Sequence of chain 2.C:
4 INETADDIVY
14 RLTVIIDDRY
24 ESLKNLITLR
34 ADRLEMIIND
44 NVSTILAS

The protein below binds the small molecule below.
Small molecule (SMILES): c1cc2ccc3cccc4ccc(c1)c2c34

Sequence of chain 1.C:
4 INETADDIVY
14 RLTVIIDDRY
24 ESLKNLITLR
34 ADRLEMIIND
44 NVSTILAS

Sequence of chain 1.D:
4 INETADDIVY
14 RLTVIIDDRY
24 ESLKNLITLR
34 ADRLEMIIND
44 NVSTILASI

Sequence of chain 2.D:
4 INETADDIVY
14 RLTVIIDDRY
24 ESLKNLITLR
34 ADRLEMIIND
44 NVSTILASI

Binding-site contacts:
Ligand atom C14 contacts residue 8P01 of chain 2.H at 0.0 Å.
Ligand atom C08 contacts residue ILE19 of chain 1.C at 2.8 Å (hydrophobic).
Ligand atom C08 contacts residue 8P01 of chain 2.H at 0.0 Å.
Ligand atom C02 contacts residue 8P01 of chain 2.H at 0.0 Å.
Ligand atom C16 contacts residue 8P01 of chain 2.H at 0.0 Å.
Ligand atom C01 contacts residue 8P01 of chain 2.H at 0.0 Å.
Ligand atom C07 contacts residue ILE19 of chain 1.C at 3.8 Å (hydrophobic).
Ligand atom C02 contacts residue TYR23 of chain 2.C at 3.3 Å (hydrophobic).
Ligand atom C14 contacts residue ARG22 of chain 2.C at 3.2 Å.
Ligand atom C15 contacts residue ILE19 of chain 2.D at 3.7 Å (hydrophobic).
Ligand atom C16 contacts residue TYR23 of chain 2.D at 3.7 Å (hydrophobic).
Ligand atom C04 contacts residue 8P01 of chain 2.H at 0.0 Å.
Ligand atom C09 contacts residue ILE19 of chain 1.C at 3.5 Å (hydrophobic).
Ligand atom C01 contacts residue ILE19 of chain 2.C at 2.8 Å (hydrophobic).
Ligand atom C03 contacts residue 8P01 of chain 2.H at 0.0 Å.
Ligand atom C15 contacts residue 8P01 of chain 2.H at 0.0 Å.
Ligand atom C05 contacts residue ILE19 of chain 1.D at 3.7 Å (hydrophobic).
Ligand atom C09 contacts residue TYR23 of chain 1.C at 3.3 Å (hydrophobic).
Ligand atom C10 contacts residue 8P01 of chain 2.H at 0.0 Å.
Ligand atom C04 contacts residue ARG22 of chain 1.D at 3.7 Å.
Ligand atom C13 contacts residue 8P01 of chain 2.H at 0.0 Å.
Ligand atom C16 contacts residue ARG22 of chain 2.D at 3.7 Å.
Ligand atom C06 contacts residue 8P01 of chain 2.H at 0.0 Å.
Ligand atom C07 contacts residue 8P01 of chain 2.H at 0.0 Å.
Ligand atom C07 contacts residue ARG22 of chain 1.C at 3.2 Å.
Ligand atom C01 contacts residue TYR23 of chain 2.C at 3.0 Å (hydrophobic).
Ligand atom C12 contacts residue 8P01 of chain 2.H at 0.0 Å.
Ligand atom C05 contacts residue TYR23 of chain 1.D at 3.7 Å (hydrophobic).
Ligand atom C04 contacts residue TYR23 of chain 1.D at 3.7 Å (hydrophobic).
Ligand atom C15 contacts residue TYR23 of chain 2.D at 3.7 Å (hydrophobic).
Ligand atom C08 contacts residue TYR23 of chain 1.C at 3.0 Å (hydrophobic).
Ligand atom C02 contacts residue ILE19 of chain 2.C at 3.5 Å (hydrophobic).
Ligand atom C14 contacts residue TYR23 of chain 2.C at 3.6 Å (hydrophobic).
Ligand atom C01 contacts residue ARG22 of chain 2.C at 3.5 Å.
Ligand atom C08 contacts residue ARG22 of chain 1.C at 3.5 Å.
Ligand atom C05 contacts residue 8P01 of chain 2.H at 0.0 Å.
Ligand atom C09 contacts residue 8P01 of chain 2.H at 0.0 Å.
Ligand atom C14 contacts residue ILE19 of chain 2.C at 3.8 Å (hydrophobic).
Ligand atom C07 contacts residue TYR23 of chain 1.C at 3.6 Å (hydrophobic).
Ligand atom C11 contacts residue 8P01 of chain 2.H at 0.0 Å.